This small molecule binds to this protein.
Small molecule (SMILES): O=C([O-])CC(=O)C(=O)O

Sequence of chain 1.A:
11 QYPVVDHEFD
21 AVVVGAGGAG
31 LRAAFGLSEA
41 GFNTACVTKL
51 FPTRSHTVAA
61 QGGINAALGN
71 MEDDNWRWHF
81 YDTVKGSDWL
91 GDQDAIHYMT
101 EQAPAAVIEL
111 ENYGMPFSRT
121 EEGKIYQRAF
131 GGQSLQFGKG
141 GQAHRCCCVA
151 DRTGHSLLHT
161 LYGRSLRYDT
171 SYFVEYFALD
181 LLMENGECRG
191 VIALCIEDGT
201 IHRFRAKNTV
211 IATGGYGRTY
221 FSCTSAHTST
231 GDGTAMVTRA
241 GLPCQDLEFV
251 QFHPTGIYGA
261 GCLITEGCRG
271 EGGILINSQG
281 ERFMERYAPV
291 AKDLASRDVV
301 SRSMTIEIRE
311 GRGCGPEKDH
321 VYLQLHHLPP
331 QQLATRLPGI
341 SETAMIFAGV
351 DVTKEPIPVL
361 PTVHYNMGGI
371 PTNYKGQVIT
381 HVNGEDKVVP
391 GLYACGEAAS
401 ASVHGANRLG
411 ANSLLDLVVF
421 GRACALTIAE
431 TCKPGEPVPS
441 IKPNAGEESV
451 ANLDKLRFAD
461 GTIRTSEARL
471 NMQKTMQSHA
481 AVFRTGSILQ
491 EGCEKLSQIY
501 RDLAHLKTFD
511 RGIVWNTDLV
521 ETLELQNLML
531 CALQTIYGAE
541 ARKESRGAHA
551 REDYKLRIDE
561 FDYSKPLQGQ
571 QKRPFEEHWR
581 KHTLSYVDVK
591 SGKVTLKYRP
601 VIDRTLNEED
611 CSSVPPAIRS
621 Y

Binding-site contacts:
Ligand atom O3 contacts residue HIS364 of chain 1.A at 3.0 Å (h-bond).
Ligand atom C1 contacts residue ALA411 of chain 1.A at 3.7 Å (hydrophobic).
Ligand atom C1 contacts residue ARG408 of chain 1.A at 3.3 Å.
Ligand atom O5 contacts residue HIS253 of chain 1.A at 3.0 Å (h-bond).
Ligand atom O3 contacts residue LEU263 of chain 1.A at 3.3 Å.
Ligand atom O4 contacts residue GLY62 of chain 1.A at 2.8 Å (h-bond).
Ligand atom C4 contacts residue ARG297 of chain 1.A at 3.7 Å.
Ligand atom C1 contacts residue ARG297 of chain 1.A at 2.7 Å.
Ligand atom O2 contacts residue FAD1 of chain 1.E at 2.8 Å.
Ligand atom C3 contacts residue FAD1 of chain 1.E at 3.6 Å.
Ligand atom O1 contacts residue ARG408 of chain 1.A at 2.8 Å (salt-bridge).
Ligand atom O4 contacts residue THR265 of chain 1.A at 2.5 Å (h-bond).
Ligand atom C4 contacts residue GLU266 of chain 1.A at 3.5 Å.
Ligand atom O3 contacts residue ARG297 of chain 1.A at 3.4 Å (salt-bridge).
Ligand atom O4 contacts residue FAD1 of chain 1.E at 3.5 Å (h-bond).
Ligand atom C2 contacts residue FAD1 of chain 1.E at 3.3 Å.
Ligand atom C3 contacts residue HIS253 of chain 1.A at 3.8 Å.
Ligand atom C3 contacts residue ARG297 of chain 1.A at 2.9 Å.
Ligand atom O1 contacts residue HIS364 of chain 1.A at 2.8 Å (h-bond).
Ligand atom C2 contacts residue ARG297 of chain 1.A at 2.5 Å.
Ligand atom C4 contacts residue HIS253 of chain 1.A at 3.8 Å.
Ligand atom C4 contacts residue THR265 of chain 1.A at 3.2 Å.
Ligand atom O2 contacts residue ARG408 of chain 1.A at 2.5 Å (salt-bridge).
Ligand atom O5 contacts residue THR265 of chain 1.A at 3.1 Å.
Ligand atom C4 contacts residue PHE130 of chain 1.A at 3.8 Å (hydrophobic).
Ligand atom O3 contacts residue HIS253 of chain 1.A at 3.5 Å.
Ligand atom O1 contacts residue ARG297 of chain 1.A at 2.6 Å (salt-bridge).
Ligand atom O3 contacts residue FAD1 of chain 1.E at 3.4 Å (h-bond).
Ligand atom C1 contacts residue FAD1 of chain 1.E at 3.4 Å.
Ligand atom O5 contacts residue ARG297 of chain 1.A at 3.6 Å.
Ligand atom O2 contacts residue ALA411 of chain 1.A at 2.8 Å (h-bond).
Ligand atom O2 contacts residue ARG297 of chain 1.A at 3.5 Å (salt-bridge).
Ligand atom O4 contacts residue GLU266 of chain 1.A at 3.8 Å.
Ligand atom O4 contacts residue GLN61 of chain 1.A at 3.9 Å.
Ligand atom O2 contacts residue GLY410 of chain 1.A at 3.6 Å.
Ligand atom C4 contacts residue LEU263 of chain 1.A at 3.9 Å (hydrophobic).
Ligand atom C2 contacts residue PHE130 of chain 1.A at 3.8 Å (hydrophobic).
Ligand atom O4 contacts residue PHE130 of chain 1.A at 3.6 Å.
Ligand atom O5 contacts residue GLU266 of chain 1.A at 2.4 Å (salt-bridge).
Ligand atom O1 contacts residue FAD1 of chain 1.E at 3.6 Å.